Binding-site contacts:
Ligand atom C5 contacts residue ASN657 of chain 1.B at 3.7 Å.
Ligand atom O5 contacts residue ASN657 of chain 1.B at 2.4 Å (h-bond).
Ligand atom C7 contacts residue ASN657 of chain 1.B at 3.5 Å.
Ligand atom C2 contacts residue ASN657 of chain 1.B at 2.5 Å.
Ligand atom C1 contacts residue ASN657 of chain 1.B at 1.4 Å.
Ligand atom C3 contacts residue ASN657 of chain 1.B at 3.8 Å.
Ligand atom C4 contacts residue ASN657 of chain 1.B at 4.3 Å.
Ligand atom O7 contacts residue ASN657 of chain 1.B at 3.8 Å.
Ligand atom N2 contacts residue ASN657 of chain 1.B at 2.9 Å (h-bond).

Sequence of chain 1.B:
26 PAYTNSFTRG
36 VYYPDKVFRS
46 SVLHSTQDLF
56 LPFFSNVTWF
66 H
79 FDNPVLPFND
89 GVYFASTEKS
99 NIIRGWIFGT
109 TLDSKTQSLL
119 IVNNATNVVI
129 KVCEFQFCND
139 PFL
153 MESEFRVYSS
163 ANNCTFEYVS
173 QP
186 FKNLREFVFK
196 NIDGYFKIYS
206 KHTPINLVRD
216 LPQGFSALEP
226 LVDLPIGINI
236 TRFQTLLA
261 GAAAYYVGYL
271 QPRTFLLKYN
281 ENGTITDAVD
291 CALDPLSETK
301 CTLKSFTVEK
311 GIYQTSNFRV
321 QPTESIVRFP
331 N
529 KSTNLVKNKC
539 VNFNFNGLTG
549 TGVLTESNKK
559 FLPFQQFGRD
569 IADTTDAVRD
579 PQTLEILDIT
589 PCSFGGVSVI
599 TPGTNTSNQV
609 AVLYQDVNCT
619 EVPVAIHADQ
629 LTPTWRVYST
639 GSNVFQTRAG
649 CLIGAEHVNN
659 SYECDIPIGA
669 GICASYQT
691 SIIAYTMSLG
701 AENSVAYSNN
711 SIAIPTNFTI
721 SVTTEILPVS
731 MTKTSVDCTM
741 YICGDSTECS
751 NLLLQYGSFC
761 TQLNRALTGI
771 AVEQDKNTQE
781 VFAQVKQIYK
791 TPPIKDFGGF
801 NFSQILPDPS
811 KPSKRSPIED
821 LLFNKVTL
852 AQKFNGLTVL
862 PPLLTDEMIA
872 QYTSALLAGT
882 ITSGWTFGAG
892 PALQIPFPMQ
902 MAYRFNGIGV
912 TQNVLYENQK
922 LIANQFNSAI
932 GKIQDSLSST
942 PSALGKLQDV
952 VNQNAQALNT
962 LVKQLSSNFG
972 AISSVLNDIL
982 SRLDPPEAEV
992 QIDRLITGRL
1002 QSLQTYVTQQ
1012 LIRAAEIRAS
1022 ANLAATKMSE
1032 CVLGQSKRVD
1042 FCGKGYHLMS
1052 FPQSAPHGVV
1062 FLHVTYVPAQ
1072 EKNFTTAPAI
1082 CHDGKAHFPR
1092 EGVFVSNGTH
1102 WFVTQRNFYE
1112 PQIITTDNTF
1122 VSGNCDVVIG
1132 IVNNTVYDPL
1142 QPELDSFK

A small-molecule ligand and the protein it binds are described below.
Small molecule (SMILES): CC(=O)N[C@@H]1[C@@H](O)[C@H](O)[C@@H](CO)O[C@H]1O